Sequence of chain 24.A:
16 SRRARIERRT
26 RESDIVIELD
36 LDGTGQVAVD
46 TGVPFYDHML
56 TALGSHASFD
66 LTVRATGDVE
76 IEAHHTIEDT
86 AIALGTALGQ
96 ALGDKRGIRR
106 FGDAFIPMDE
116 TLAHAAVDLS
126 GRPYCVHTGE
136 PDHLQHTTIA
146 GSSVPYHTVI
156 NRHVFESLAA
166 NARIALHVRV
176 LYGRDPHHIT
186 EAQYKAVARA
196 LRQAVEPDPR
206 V

Sequence of chain 7.A:
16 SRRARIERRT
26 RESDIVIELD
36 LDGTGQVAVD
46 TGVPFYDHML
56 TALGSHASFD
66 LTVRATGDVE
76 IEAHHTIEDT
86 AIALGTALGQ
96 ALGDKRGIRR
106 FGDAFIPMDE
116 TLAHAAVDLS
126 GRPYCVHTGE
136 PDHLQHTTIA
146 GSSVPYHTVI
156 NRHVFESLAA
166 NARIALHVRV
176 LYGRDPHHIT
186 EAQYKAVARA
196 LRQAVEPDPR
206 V

Sequence of chain 1.A:
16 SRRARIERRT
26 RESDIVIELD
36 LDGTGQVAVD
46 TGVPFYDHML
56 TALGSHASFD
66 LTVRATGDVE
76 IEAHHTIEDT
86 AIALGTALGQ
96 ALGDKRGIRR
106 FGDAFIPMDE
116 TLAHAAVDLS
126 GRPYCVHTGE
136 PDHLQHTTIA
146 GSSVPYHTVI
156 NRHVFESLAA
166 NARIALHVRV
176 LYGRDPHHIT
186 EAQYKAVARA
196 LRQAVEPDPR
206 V

Binding-site contacts:
Ligand atom C3 contacts residue HIS80 of chain 24.A at 4.2 Å.
Ligand atom O9 contacts residue ARG127 of chain 1.A at 3.0 Å (salt-bridge).
Ligand atom N2 contacts residue HIS79 of chain 24.A at 3.1 Å (h-bond).
Ligand atom N10 contacts residue GLU186 of chain 7.A at 3.9 Å.
Ligand atom C1 contacts residue MET113 of chain 7.A at 3.5 Å (hydrophobic).
Ligand atom C1 contacts residue GLU186 of chain 7.A at 4.0 Å.
Ligand atom C1 contacts residue HIS79 of chain 24.A at 3.1 Å.
Ligand atom N6 contacts residue GLU27 of chain 24.A at 4.3 Å.
Ligand atom C3 contacts residue MN1 of chain 7.C at 4.3 Å.
Ligand atom C4 contacts residue ARG127 of chain 1.A at 3.3 Å.
Ligand atom C1 contacts residue GLU83 of chain 24.A at 4.1 Å.
Ligand atom C5 contacts residue ARG127 of chain 1.A at 3.5 Å.
Ligand atom N2 contacts residue GLU83 of chain 24.A at 3.1 Å (salt-bridge).
Ligand atom N2 contacts residue HIS183 of chain 7.A at 3.5 Å (h-bond).
Ligand atom C4 contacts residue GLU83 of chain 24.A at 3.4 Å.
Ligand atom C1 contacts residue HIS80 of chain 24.A at 3.7 Å.
Ligand atom N10 contacts residue MN1 of chain 7.C at 3.1 Å.
Ligand atom C4 contacts residue MET113 of chain 7.A at 4.3 Å (hydrophobic).
Ligand atom C1 contacts residue HIS182 of chain 7.A at 3.5 Å.
Ligand atom C1 contacts residue HIS183 of chain 7.A at 3.7 Å.
Ligand atom N11 contacts residue GLU186 of chain 7.A at 3.1 Å (salt-bridge).
Ligand atom C1 contacts residue MN1 of chain 7.C at 3.3 Å.
Ligand atom N10 contacts residue HIS80 of chain 24.A at 3.4 Å (h-bond).
Ligand atom C4 contacts residue MN1 of chain 24.B at 3.9 Å.
Ligand atom C1 contacts residue MN1 of chain 24.B at 3.2 Å.
Ligand atom C7 contacts residue ARG127 of chain 1.A at 3.7 Å.
Ligand atom N11 contacts residue HIS182 of chain 7.A at 3.1 Å (h-bond).
Ligand atom N10 contacts residue MET113 of chain 7.A at 3.5 Å.
Ligand atom N11 contacts residue MET113 of chain 7.A at 3.5 Å.
Ligand atom C3 contacts residue MN1 of chain 24.B at 3.4 Å.
Ligand atom N2 contacts residue HIS80 of chain 24.A at 4.3 Å.
Ligand atom N2 contacts residue MET113 of chain 7.A at 3.5 Å.
Ligand atom C3 contacts residue GLU83 of chain 24.A at 3.5 Å.
Ligand atom C3 contacts residue MET113 of chain 7.A at 3.5 Å (hydrophobic).
Ligand atom O9 contacts residue MET113 of chain 7.A at 4.3 Å.
Ligand atom N11 contacts residue MN1 of chain 7.C at 2.2 Å.
Ligand atom N2 contacts residue MN1 of chain 24.B at 2.3 Å.
Ligand atom N11 contacts residue HIS80 of chain 24.A at 3.0 Å (h-bond).
Ligand atom N6 contacts residue HIS80 of chain 24.A at 4.0 Å.
Ligand atom N6 contacts residue ASP84 of chain 24.A at 4.1 Å.

The protein below binds the small molecule below.
Small molecule (SMILES): N[C@@H](Cc1nnc[nH]1)C(=O)O